Sequence of chain 1.C:
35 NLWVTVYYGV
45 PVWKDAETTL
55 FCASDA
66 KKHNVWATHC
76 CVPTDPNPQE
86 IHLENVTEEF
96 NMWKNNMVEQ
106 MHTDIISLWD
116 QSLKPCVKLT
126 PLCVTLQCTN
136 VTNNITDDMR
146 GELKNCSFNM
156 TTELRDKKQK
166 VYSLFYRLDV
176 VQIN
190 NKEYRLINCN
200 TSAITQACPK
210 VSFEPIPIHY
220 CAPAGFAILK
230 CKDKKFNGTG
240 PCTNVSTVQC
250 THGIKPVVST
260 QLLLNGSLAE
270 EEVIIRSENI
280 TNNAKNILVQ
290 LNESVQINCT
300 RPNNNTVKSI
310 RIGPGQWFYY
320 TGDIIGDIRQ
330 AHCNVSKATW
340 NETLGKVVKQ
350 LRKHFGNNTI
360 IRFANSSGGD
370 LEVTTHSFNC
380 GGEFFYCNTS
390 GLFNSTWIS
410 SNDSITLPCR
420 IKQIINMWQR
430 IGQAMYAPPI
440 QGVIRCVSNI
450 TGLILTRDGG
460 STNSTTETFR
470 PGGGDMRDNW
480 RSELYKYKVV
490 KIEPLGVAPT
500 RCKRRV

Binding-site contacts:
Ligand atom C3 contacts residue ASN448 of chain 1.C at 3.9 Å.
Ligand atom C7 contacts residue ASN448 of chain 1.C at 3.2 Å.
Ligand atom C4 contacts residue ASN448 of chain 1.C at 4.3 Å.
Ligand atom C6 contacts residue SER293 of chain 1.C at 4.3 Å.
Ligand atom N2 contacts residue ASN448 of chain 1.C at 3.0 Å (h-bond).
Ligand atom O6 contacts residue SER293 of chain 1.C at 3.8 Å.
Ligand atom C8 contacts residue NAG1 of chain 1.P at 3.5 Å.
Ligand atom C8 contacts residue ASN448 of chain 1.C at 3.8 Å.
Ligand atom C2 contacts residue ASN448 of chain 1.C at 2.5 Å.
Ligand atom C1 contacts residue SER293 of chain 1.C at 3.9 Å.
Ligand atom C8 contacts residue ASN264 of chain 1.C at 3.4 Å.
Ligand atom C5 contacts residue SER293 of chain 1.C at 4.3 Å.
Ligand atom C7 contacts residue ASN264 of chain 1.C at 4.3 Å.
Ligand atom O5 contacts residue ASN448 of chain 1.C at 2.4 Å (h-bond).
Ligand atom C5 contacts residue ASN448 of chain 1.C at 3.8 Å.
Ligand atom C1 contacts residue ASN448 of chain 1.C at 1.5 Å.
Ligand atom O5 contacts residue SER293 of chain 1.C at 3.1 Å (h-bond).
Ligand atom O7 contacts residue ASN448 of chain 1.C at 3.3 Å (h-bond).

A protein and the small-molecule ligand that binds it are described below.
Small molecule (SMILES): CC(=O)N[C@H]1[C@H](O[C@H]2[C@H](O)[C@@H](NC(C)=O)CO[C@@H]2CO)O[C@H](CO)[C@@H](O)[C@@H]1O